Binding-site contacts:
Ligand atom CA contacts residue ARG265 of chain 1.E at 3.8 Å.
Ligand atom C contacts residue ALA227 of chain 1.E at 4.0 Å (hydrophobic).
Ligand atom N contacts residue VAL264 of chain 1.E at 4.2 Å.
Ligand atom C contacts residue GLY263 of chain 1.E at 3.7 Å.
Ligand atom O contacts residue GLY263 of chain 1.E at 4.5 Å.
Ligand atom N contacts residue GLY263 of chain 1.E at 3.0 Å (h-bond).
Ligand atom CA contacts residue ALA262 of chain 1.E at 3.7 Å (hydrophobic).
Ligand atom CA contacts residue ALA227 of chain 1.E at 4.4 Å (hydrophobic).
Ligand atom CB contacts residue ALA262 of chain 1.E at 4.2 Å (hydrophobic).
Ligand atom C contacts residue ARG265 of chain 1.E at 3.7 Å.
Ligand atom CB contacts residue GLY263 of chain 1.E at 4.0 Å.
Ligand atom O contacts residue ALA227 of chain 1.E at 3.8 Å.
Ligand atom N contacts residue ARG265 of chain 1.E at 3.0 Å.
Ligand atom CB contacts residue ARG223 of chain 1.E at 3.8 Å.
Ligand atom CA contacts residue GLY263 of chain 1.E at 3.8 Å.
Ligand atom N contacts residue ALA262 of chain 1.E at 2.4 Å (h-bond).
Ligand atom CB contacts residue ALA227 of chain 1.E at 3.8 Å (hydrophobic).

This protein binds this small molecule.
Small molecule (SMILES): C[C@H](N)C(=O)O

Sequence of chain 1.E:
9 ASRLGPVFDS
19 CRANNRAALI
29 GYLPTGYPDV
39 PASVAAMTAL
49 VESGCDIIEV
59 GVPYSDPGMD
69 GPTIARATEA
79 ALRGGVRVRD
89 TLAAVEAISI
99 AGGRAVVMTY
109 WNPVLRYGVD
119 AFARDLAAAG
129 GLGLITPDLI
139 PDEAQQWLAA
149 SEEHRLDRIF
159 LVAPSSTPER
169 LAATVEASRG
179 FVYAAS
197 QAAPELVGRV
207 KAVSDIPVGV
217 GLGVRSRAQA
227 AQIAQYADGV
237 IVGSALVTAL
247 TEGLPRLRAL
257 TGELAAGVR